Binding-site contacts:
Ligand atom O3 contacts residue ASP110 of chain 1.A at 2.7 Å (salt-bridge).
Ligand atom O3 contacts residue ILE68 of chain 1.A at 4.4 Å.
Ligand atom O1 contacts residue THR69 of chain 1.A at 3.1 Å (h-bond).
Ligand atom O2 contacts residue LYS73 of chain 1.A at 3.0 Å (salt-bridge).
Ligand atom C2 contacts residue THR69 of chain 1.A at 4.5 Å.
Ligand atom C5 contacts residue ASN94 of chain 1.A at 4.2 Å.
Ligand atom O5 contacts residue THR19 of chain 1.A at 4.3 Å.
Ligand atom O4 contacts residue ASN94 of chain 1.A at 3.6 Å (h-bond).
Ligand atom C7 contacts residue SER17 of chain 1.A at 3.2 Å.
Ligand atom O5 contacts residue SER17 of chain 1.A at 2.7 Å (h-bond).
Ligand atom C1 contacts residue THR69 of chain 1.A at 4.3 Å.
Ligand atom C3 contacts residue THR69 of chain 1.A at 4.2 Å.
Ligand atom O1 contacts residue LEU9 of chain 1.A at 3.9 Å.
Ligand atom O5 contacts residue LEU9 of chain 1.A at 3.8 Å.
Ligand atom C4 contacts residue ASN94 of chain 1.A at 3.8 Å.
Ligand atom O4 contacts residue ASN67 of chain 1.A at 3.3 Å.
Ligand atom O2 contacts residue THR69 of chain 1.A at 2.9 Å (h-bond).
Ligand atom O4 contacts residue GLN258 of chain 1.A at 2.9 Å (h-bond).
Ligand atom C6 contacts residue GLN258 of chain 1.A at 4.0 Å.
Ligand atom O3 contacts residue LYS73 of chain 1.A at 3.3 Å (salt-bridge).
Ligand atom C5 contacts residue ILE68 of chain 1.A at 4.5 Å (hydrophobic).
Ligand atom C4 contacts residue LYS73 of chain 1.A at 4.2 Å.
Ligand atom C3 contacts residue LYS73 of chain 1.A at 3.9 Å.
Ligand atom C7 contacts residue THR19 of chain 1.A at 3.5 Å.
Ligand atom O2 contacts residue ASP110 of chain 1.A at 4.5 Å.
Ligand atom C1 contacts residue THR19 of chain 1.A at 4.1 Å.
Ligand atom C4 contacts residue GLN258 of chain 1.A at 3.7 Å.
Ligand atom C5 contacts residue LEU9 of chain 1.A at 4.3 Å (hydrophobic).
Ligand atom C5 contacts residue GLN258 of chain 1.A at 3.7 Å.
Ligand atom C7 contacts residue LEU9 of chain 1.A at 4.3 Å (hydrophobic).
Ligand atom O6 contacts residue THR19 of chain 1.A at 2.6 Å (h-bond).
Ligand atom C5 contacts residue ASN67 of chain 1.A at 4.3 Å.
Ligand atom C6 contacts residue LEU9 of chain 1.A at 4.1 Å (hydrophobic).
Ligand atom O6 contacts residue SER17 of chain 1.A at 3.1 Å (h-bond).
Ligand atom C4 contacts residue ASP110 of chain 1.A at 3.5 Å.
Ligand atom C3 contacts residue ASP110 of chain 1.A at 3.9 Å.
Ligand atom O3 contacts residue ASN94 of chain 1.A at 2.8 Å (h-bond).
Ligand atom C6 contacts residue THR19 of chain 1.A at 3.5 Å.
Ligand atom O6 contacts residue GLN258 of chain 1.A at 4.2 Å.
Ligand atom O3 contacts residue GLN258 of chain 1.A at 4.1 Å.

Sequence of chain 1.A:
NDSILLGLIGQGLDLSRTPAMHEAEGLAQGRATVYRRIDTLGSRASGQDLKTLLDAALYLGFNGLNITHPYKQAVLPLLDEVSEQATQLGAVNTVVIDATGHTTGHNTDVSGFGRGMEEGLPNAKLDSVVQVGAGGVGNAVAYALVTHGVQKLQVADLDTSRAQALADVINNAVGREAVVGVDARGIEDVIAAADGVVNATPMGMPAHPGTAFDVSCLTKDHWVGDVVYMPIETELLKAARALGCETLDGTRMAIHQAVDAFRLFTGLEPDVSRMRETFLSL

This small molecule binds to this protein.
Small molecule (SMILES): O=C(O)C1(O)C[C@@H](O)C(O)[C@H](O)C1